Sequence of chain 1.A:
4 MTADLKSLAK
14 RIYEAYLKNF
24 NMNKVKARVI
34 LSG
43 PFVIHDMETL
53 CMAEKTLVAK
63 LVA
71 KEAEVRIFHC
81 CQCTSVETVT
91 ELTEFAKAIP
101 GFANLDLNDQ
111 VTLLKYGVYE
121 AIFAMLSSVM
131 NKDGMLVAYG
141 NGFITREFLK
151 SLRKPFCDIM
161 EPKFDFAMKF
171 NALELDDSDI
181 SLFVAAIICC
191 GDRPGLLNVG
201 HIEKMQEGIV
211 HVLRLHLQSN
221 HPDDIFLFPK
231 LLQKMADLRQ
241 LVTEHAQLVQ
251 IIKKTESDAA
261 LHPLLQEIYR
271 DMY

The small molecule below binds the protein below.
Small molecule (SMILES): CC(C)(Sc1ccc(CCN(CCCCC2CCCCC2)C(=O)NC2CCCCC2)cc1)C(=O)O

Binding-site contacts:
Ligand atom O3 contacts residue SER85 of chain 1.A at 2.8 Å (h-bond).
Ligand atom C27 contacts residue SER85 of chain 1.A at 4.0 Å.
Ligand atom C1 contacts residue THR88 of chain 1.A at 3.8 Å.
Ligand atom C8 contacts residue THR84 of chain 1.A at 3.4 Å.
Ligand atom C8 contacts residue CYS81 of chain 1.A at 3.9 Å (hydrophobic).
Ligand atom C23 contacts residue HIS245 of chain 1.A at 3.9 Å.
Ligand atom C27 contacts residue TYR269 of chain 1.A at 3.6 Å (hydrophobic).
Ligand atom C9 contacts residue VAL137 of chain 1.A at 4.0 Å (hydrophobic).
Ligand atom C29 contacts residue GLN82 of chain 1.A at 3.6 Å.
Ligand atom N1 contacts residue THR84 of chain 1.A at 3.6 Å.
Ligand atom C15 contacts residue LEU52 of chain 1.A at 3.8 Å (hydrophobic).
Ligand atom C10 contacts residue THR84 of chain 1.A at 3.8 Å.
Ligand atom C21 contacts residue SER85 of chain 1.A at 3.9 Å.
Ligand atom C3 contacts residue ILE122 of chain 1.A at 3.8 Å (hydrophobic).
Ligand atom C28 contacts residue VAL249 of chain 1.A at 3.9 Å (hydrophobic).
Ligand atom S1 contacts residue HIS245 of chain 1.A at 3.4 Å.
Ligand atom C27 contacts residue HIS245 of chain 1.A at 3.7 Å.
Ligand atom C4 contacts residue ILE122 of chain 1.A at 3.9 Å (hydrophobic).
Ligand atom C7 contacts residue THR84 of chain 1.A at 3.7 Å.
Ligand atom N2 contacts residue THR84 of chain 1.A at 3.5 Å (h-bond).
Ligand atom N2 contacts residue MET135 of chain 1.A at 4.0 Å.
Ligand atom O2 contacts residue HIS245 of chain 1.A at 2.8 Å (h-bond).
Ligand atom C22 contacts residue SER85 of chain 1.A at 3.9 Å.
Ligand atom C24 contacts residue CYS81 of chain 1.A at 3.5 Å (hydrophobic).
Ligand atom C25 contacts residue CYS81 of chain 1.A at 3.3 Å (hydrophobic).
Ligand atom O3 contacts residue TYR119 of chain 1.A at 2.6 Å (h-bond).
Ligand atom O2 contacts residue TYR119 of chain 1.A at 3.2 Å (h-bond).
Ligand atom O2 contacts residue TYR269 of chain 1.A at 2.4 Å (h-bond).
Ligand atom C27 contacts residue TYR119 of chain 1.A at 3.2 Å (hydrophobic).
Ligand atom C55 contacts residue THR88 of chain 1.A at 3.6 Å.
Ligand atom C9 contacts residue MET135 of chain 1.A at 3.8 Å (hydrophobic).
Ligand atom C24 contacts residue ILE159 of chain 1.A at 3.8 Å (hydrophobic).
Ligand atom C6 contacts residue THR88 of chain 1.A at 3.7 Å.
Ligand atom C16 contacts residue LEU52 of chain 1.A at 4.0 Å (hydrophobic).
Ligand atom O1 contacts residue MET135 of chain 1.A at 3.9 Å.
Ligand atom C28 contacts residue PHE78 of chain 1.A at 3.6 Å (hydrophobic).
Ligand atom C25 contacts residue MET160 of chain 1.A at 3.6 Å (hydrophobic).
Ligand atom C28 contacts residue LEU261 of chain 1.A at 3.9 Å (hydrophobic).
Ligand atom C29 contacts residue CYS81 of chain 1.A at 3.8 Å (hydrophobic).
Ligand atom C11 contacts residue VAL137 of chain 1.A at 3.9 Å (hydrophobic).